A protein and the small-molecule ligand that binds it are described below.
Small molecule (SMILES): Cc1cc(N)nc(CCCN2CCC(F)(F)CC2)c1

Binding-site contacts:
Ligand atom C03 contacts residue HEM1 of chain 1.B at 3.2 Å.
Ligand atom C07 contacts residue SER289 of chain 1.A at 4.0 Å.
Ligand atom C08 contacts residue HEM1 of chain 1.B at 3.7 Å.
Ligand atom C12 contacts residue HEM1 of chain 1.B at 3.6 Å.
Ligand atom C15 contacts residue ASN273 of chain 1.A at 3.7 Å.
Ligand atom N02 contacts residue GLU296 of chain 1.A at 2.7 Å (salt-bridge).
Ligand atom C07 contacts residue PHE288 of chain 1.A at 3.7 Å (hydrophobic).
Ligand atom C08 contacts residue GLU296 of chain 1.A at 3.5 Å.
Ligand atom C09 contacts residue HEM1 of chain 1.B at 3.2 Å.
Ligand atom C03 contacts residue TRP291 of chain 1.A at 4.0 Å (hydrophobic).
Ligand atom C09 contacts residue VAL271 of chain 1.A at 3.6 Å (hydrophobic).
Ligand atom C02 contacts residue HEM1 of chain 1.B at 3.6 Å.
Ligand atom C10 contacts residue HEM1 of chain 1.B at 3.1 Å.
Ligand atom C15 contacts residue HEM1 of chain 1.B at 3.5 Å.
Ligand atom C07 contacts residue PRO269 of chain 1.A at 3.8 Å (hydrophobic).
Ligand atom C13 contacts residue HEM1 of chain 1.B at 3.6 Å.
Ligand atom C16 contacts residue VAL271 of chain 1.A at 3.5 Å (hydrophobic).
Ligand atom C02 contacts residue TRP291 of chain 1.A at 3.8 Å (hydrophobic).
Ligand atom F18 contacts residue TYR410 of chain 1.A at 3.4 Å.
Ligand atom N01 contacts residue PRO269 of chain 1.A at 4.0 Å.
Ligand atom N02 contacts residue TRP291 of chain 1.A at 2.9 Å (h-bond).
Ligand atom N02 contacts residue PRO269 of chain 1.A at 3.9 Å.
Ligand atom C03 contacts residue PRO269 of chain 1.A at 3.8 Å (hydrophobic).
Ligand atom F18 contacts residue ASN273 of chain 1.A at 3.9 Å.
Ligand atom N02 contacts residue HEM1 of chain 1.B at 3.3 Å.
Ligand atom N11 contacts residue HEM1 of chain 1.B at 2.6 Å (h-bond).
Ligand atom N01 contacts residue GLU296 of chain 1.A at 2.7 Å (salt-bridge).
Ligand atom C16 contacts residue HEM1 of chain 1.B at 3.2 Å.
Ligand atom C05 contacts residue VAL271 of chain 1.A at 3.6 Å (hydrophobic).
Ligand atom C04 contacts residue PRO269 of chain 1.A at 4.0 Å (hydrophobic).
Ligand atom C07 contacts residue HEM1 of chain 1.B at 3.5 Å.
Ligand atom C06 contacts residue GLU296 of chain 1.A at 3.6 Å.
Ligand atom C02 contacts residue GLU296 of chain 1.A at 3.5 Å.
Ligand atom N02 contacts residue TYR292 of chain 1.A at 3.8 Å.
Ligand atom C07 contacts residue GLY290 of chain 1.A at 3.7 Å.
Ligand atom N01 contacts residue HEM1 of chain 1.B at 4.0 Å.
Ligand atom C15 contacts residue MET274 of chain 1.A at 4.1 Å (hydrophobic).
Ligand atom C02 contacts residue PRO269 of chain 1.A at 3.8 Å (hydrophobic).
Ligand atom C04 contacts residue HEM1 of chain 1.B at 3.9 Å.
Ligand atom F17 contacts residue ASN273 of chain 1.A at 3.5 Å.

Sequence of chain 1.A:
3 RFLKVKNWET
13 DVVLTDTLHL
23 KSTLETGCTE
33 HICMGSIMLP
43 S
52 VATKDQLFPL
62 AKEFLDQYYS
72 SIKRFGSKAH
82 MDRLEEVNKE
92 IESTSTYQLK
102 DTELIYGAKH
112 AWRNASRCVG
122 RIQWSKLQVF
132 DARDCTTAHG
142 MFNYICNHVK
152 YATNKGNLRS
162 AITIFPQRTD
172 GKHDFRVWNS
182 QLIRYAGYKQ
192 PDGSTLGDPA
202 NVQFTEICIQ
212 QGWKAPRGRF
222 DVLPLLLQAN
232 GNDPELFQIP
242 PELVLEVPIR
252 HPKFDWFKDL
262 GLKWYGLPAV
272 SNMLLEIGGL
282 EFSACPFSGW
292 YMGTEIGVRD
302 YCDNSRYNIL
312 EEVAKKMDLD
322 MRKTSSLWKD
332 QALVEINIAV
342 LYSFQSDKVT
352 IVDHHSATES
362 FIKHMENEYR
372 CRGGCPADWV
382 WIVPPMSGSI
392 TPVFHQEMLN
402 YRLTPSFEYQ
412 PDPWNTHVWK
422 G